Binding-site contacts:
Ligand atom C3 contacts residue ASN154 of chain 4.A at 3.9 Å.
Ligand atom O5 contacts residue ASN154 of chain 4.A at 2.4 Å (h-bond).
Ligand atom O7 contacts residue ASN154 of chain 4.A at 3.6 Å.
Ligand atom C8 contacts residue ASN154 of chain 4.A at 3.9 Å.
Ligand atom N2 contacts residue SER156 of chain 4.A at 4.2 Å.
Ligand atom C1 contacts residue ASN154 of chain 4.A at 1.4 Å.
Ligand atom C4 contacts residue ASN154 of chain 4.A at 4.2 Å.
Ligand atom O5 contacts residue SER156 of chain 4.A at 3.9 Å.
Ligand atom C2 contacts residue SER156 of chain 4.A at 4.3 Å.
Ligand atom N2 contacts residue ASN154 of chain 4.A at 3.0 Å (h-bond).
Ligand atom C2 contacts residue ASN154 of chain 4.A at 2.5 Å.
Ligand atom C1 contacts residue SER156 of chain 4.A at 3.3 Å.
Ligand atom C7 contacts residue ASN154 of chain 4.A at 3.4 Å.
Ligand atom C5 contacts residue SER156 of chain 4.A at 3.9 Å.
Ligand atom C5 contacts residue ASN154 of chain 4.A at 3.6 Å.

This protein binds this small molecule.
Small molecule (SMILES): CC(=O)N[C@@H]1[C@@H](O)[C@H](O)[C@@H](CO)O[C@H]1O

Sequence of chain 4.A:
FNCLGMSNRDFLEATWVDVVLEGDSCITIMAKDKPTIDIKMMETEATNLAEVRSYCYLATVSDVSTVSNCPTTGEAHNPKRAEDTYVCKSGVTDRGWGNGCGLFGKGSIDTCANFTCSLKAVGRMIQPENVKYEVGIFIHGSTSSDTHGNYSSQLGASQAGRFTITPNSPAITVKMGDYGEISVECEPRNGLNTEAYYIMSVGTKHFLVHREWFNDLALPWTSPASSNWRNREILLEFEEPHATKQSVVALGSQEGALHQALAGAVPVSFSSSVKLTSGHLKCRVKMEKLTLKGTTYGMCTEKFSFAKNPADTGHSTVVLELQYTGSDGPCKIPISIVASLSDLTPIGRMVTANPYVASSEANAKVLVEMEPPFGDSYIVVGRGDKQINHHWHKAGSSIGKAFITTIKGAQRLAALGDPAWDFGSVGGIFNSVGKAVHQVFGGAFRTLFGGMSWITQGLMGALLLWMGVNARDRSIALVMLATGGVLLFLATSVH